A small-molecule ligand and the protein it binds are described below.
Small molecule (SMILES): CC(=O)N[C@@H]1[C@@H](O)[C@H](O)[C@@H](CO)O[C@H]1O

Binding-site contacts:
Ligand atom C1 contacts residue ASN296 of chain 1.B at 1.4 Å.
Ligand atom O7 contacts residue PHE346 of chain 1.B at 4.2 Å.
Ligand atom O7 contacts residue TYR293 of chain 1.B at 3.4 Å.
Ligand atom N2 contacts residue ASN296 of chain 1.B at 3.1 Å (h-bond).
Ligand atom C7 contacts residue ASN296 of chain 1.B at 3.8 Å.
Ligand atom C2 contacts residue ASN296 of chain 1.B at 2.6 Å.
Ligand atom C8 contacts residue TYR293 of chain 1.B at 3.5 Å (hydrophobic).
Ligand atom C3 contacts residue MSE292 of chain 1.B at 4.4 Å.
Ligand atom C3 contacts residue ASN296 of chain 1.B at 3.9 Å.
Ligand atom C8 contacts residue LYS356 of chain 1.B at 3.7 Å.
Ligand atom C5 contacts residue ASN296 of chain 1.B at 3.5 Å.
Ligand atom C4 contacts residue ASN296 of chain 1.B at 4.2 Å.
Ligand atom N2 contacts residue MSE292 of chain 1.B at 4.0 Å.
Ligand atom C8 contacts residue ASN296 of chain 1.B at 4.1 Å.
Ligand atom C1 contacts residue MSE292 of chain 1.B at 4.5 Å.
Ligand atom C7 contacts residue TYR293 of chain 1.B at 3.6 Å (hydrophobic).
Ligand atom O5 contacts residue ASN296 of chain 1.B at 2.3 Å (h-bond).

Sequence of chain 1.B:
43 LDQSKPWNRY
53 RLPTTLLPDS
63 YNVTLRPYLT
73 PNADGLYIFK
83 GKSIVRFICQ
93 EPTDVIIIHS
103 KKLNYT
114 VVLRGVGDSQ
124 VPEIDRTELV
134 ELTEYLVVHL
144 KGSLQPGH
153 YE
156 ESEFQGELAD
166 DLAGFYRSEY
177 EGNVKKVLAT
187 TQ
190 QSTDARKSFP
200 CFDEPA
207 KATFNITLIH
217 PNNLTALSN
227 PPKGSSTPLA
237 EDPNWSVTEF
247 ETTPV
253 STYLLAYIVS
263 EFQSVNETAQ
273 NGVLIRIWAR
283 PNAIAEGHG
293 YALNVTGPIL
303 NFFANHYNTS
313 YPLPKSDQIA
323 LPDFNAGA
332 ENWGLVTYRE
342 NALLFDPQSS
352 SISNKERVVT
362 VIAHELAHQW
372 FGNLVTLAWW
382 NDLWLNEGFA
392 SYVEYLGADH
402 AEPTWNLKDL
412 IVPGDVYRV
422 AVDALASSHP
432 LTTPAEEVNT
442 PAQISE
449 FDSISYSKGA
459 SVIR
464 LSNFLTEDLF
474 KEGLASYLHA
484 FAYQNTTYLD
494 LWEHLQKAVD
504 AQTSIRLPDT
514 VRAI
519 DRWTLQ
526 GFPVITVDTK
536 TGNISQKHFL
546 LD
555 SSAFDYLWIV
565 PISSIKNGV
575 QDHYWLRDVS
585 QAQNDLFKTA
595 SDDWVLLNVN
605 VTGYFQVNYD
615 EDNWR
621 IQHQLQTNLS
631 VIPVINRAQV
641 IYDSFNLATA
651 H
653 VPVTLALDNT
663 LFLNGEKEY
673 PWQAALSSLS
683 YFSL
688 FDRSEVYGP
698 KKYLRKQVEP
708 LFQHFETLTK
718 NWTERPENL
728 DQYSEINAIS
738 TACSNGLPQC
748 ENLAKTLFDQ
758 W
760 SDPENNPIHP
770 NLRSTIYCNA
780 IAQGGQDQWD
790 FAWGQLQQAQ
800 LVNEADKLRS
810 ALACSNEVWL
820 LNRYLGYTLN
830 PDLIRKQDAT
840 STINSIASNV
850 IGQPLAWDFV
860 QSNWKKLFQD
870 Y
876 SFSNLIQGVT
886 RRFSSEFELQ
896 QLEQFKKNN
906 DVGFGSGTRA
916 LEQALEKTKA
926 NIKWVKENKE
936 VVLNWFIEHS